Binding-site contacts:
Ligand atom O1B contacts residue ASN80 of chain 18.E at 4.2 Å.
Ligand atom C11 contacts residue ASP85 of chain 18.A at 3.8 Å.
Ligand atom O6 contacts residue ASN93 of chain 18.E at 3.5 Å (h-bond).
Ligand atom C3 contacts residue VAL296 of chain 18.E at 3.7 Å (hydrophobic).
Ligand atom N5 contacts residue TYR72 of chain 18.E at 3.1 Å (h-bond).
Ligand atom O1A contacts residue TYR72 of chain 18.E at 3.5 Å.
Ligand atom O1B contacts residue SER89 of chain 18.E at 4.1 Å.
Ligand atom O4 contacts residue ILE79 of chain 18.E at 3.5 Å (h-bond).
Ligand atom C1 contacts residue ARG77 of chain 18.E at 3.4 Å.
Ligand atom C5 contacts residue ASN93 of chain 18.E at 4.1 Å.
Ligand atom O4 contacts residue GLY78 of chain 18.E at 3.0 Å.
Ligand atom C6 contacts residue TYR72 of chain 18.E at 3.3 Å (hydrophobic).
Ligand atom O4 contacts residue VAL296 of chain 18.E at 4.0 Å.
Ligand atom O1B contacts residue ARG77 of chain 18.E at 2.8 Å (salt-bridge).
Ligand atom O4 contacts residue THR291 of chain 18.E at 3.4 Å.
Ligand atom C7 contacts residue TYR72 of chain 18.E at 3.9 Å (hydrophobic).
Ligand atom O3 contacts residue GLY78 of chain 18.E at 3.6 Å.
Ligand atom O4 contacts residue HIS298 of chain 18.E at 3.0 Å (h-bond).
Ligand atom O1A contacts residue ARG77 of chain 18.E at 3.1 Å (salt-bridge).
Ligand atom C3 contacts residue GLY78 of chain 18.E at 4.0 Å.
Ligand atom O10 contacts residue THR291 of chain 18.E at 3.8 Å.
Ligand atom C3 contacts residue HIS298 of chain 18.E at 3.8 Å.
Ligand atom C8 contacts residue ARG77 of chain 18.E at 4.2 Å.
Ligand atom C4 contacts residue TYR72 of chain 18.E at 3.4 Å (hydrophobic).
Ligand atom C6 contacts residue ASN93 of chain 18.E at 3.4 Å.
Ligand atom O1A contacts residue SER89 of chain 18.E at 3.4 Å (h-bond).
Ligand atom C1 contacts residue SER89 of chain 18.E at 4.2 Å.
Ligand atom C3 contacts residue GLY78 of chain 18.E at 4.0 Å.
Ligand atom C4 contacts residue HIS298 of chain 18.E at 3.6 Å.
Ligand atom O8 contacts residue TYR72 of chain 18.E at 3.5 Å (h-bond).
Ligand atom C4 contacts residue GLY78 of chain 18.E at 3.3 Å.
Ligand atom C1 contacts residue TYR72 of chain 18.E at 3.8 Å (hydrophobic).
Ligand atom O4 contacts residue TYR72 of chain 18.E at 4.2 Å.
Ligand atom C1 contacts residue GLY78 of chain 18.E at 4.0 Å.
Ligand atom C5 contacts residue TYR72 of chain 18.E at 3.4 Å (hydrophobic).
Ligand atom O1A contacts residue GLY78 of chain 18.E at 3.3 Å (h-bond).
Ligand atom O1B contacts residue TYR72 of chain 18.E at 3.8 Å.
Ligand atom C8 contacts residue TYR72 of chain 18.E at 4.1 Å (hydrophobic).
Ligand atom O10 contacts residue ASN293 of chain 18.E at 3.9 Å.
Ligand atom C2 contacts residue GLY78 of chain 18.E at 4.1 Å.

Sequence of chain 18.A:
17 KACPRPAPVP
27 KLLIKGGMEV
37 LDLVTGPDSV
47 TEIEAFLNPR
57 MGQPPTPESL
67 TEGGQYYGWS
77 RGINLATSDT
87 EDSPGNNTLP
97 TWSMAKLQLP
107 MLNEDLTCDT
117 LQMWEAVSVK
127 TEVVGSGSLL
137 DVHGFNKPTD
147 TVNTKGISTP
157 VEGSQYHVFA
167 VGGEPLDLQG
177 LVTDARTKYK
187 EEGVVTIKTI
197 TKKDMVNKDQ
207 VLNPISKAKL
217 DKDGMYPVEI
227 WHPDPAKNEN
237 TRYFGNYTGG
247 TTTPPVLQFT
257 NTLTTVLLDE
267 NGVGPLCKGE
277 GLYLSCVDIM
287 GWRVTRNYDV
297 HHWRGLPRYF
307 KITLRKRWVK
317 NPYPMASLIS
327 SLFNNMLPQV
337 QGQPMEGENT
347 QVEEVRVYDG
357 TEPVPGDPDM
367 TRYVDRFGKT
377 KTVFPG

The protein below binds the small molecule below.
Small molecule (SMILES): CC(=O)N[C@@H]1[C@@H](O[C@@H]2O[C@H](CO)[C@H](O)[C@H](O[C@]3(C(=O)O)C[C@H](O)[C@@H](NC(C)=O)[C@H]([C@H](O)[C@H](O)CO)O3)[C@H]2O)[C@H](O)[C@@H](CO[C@]2(C(=O)O)C[C@H](O)[C@@H](NC(C)=O)[C@H]([C@H](O)[C@H](O)CO)O2)O[C@H]1O

Sequence of chain 18.E:
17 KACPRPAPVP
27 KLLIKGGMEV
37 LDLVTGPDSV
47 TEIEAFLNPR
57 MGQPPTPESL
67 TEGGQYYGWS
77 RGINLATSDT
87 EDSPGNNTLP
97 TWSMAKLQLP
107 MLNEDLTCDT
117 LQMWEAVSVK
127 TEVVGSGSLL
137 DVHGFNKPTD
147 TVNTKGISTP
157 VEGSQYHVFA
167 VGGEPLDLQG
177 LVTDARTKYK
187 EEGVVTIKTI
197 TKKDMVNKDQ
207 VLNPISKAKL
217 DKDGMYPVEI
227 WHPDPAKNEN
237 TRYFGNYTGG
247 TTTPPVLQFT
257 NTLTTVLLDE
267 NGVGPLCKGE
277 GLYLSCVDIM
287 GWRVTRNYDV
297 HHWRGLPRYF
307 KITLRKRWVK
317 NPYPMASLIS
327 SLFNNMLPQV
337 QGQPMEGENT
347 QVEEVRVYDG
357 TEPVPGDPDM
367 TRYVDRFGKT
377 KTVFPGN